The small molecule below binds the protein below.
Small molecule (SMILES): CC(=O)N[C@@H]1[C@@H](O)[C@H](O)[C@@H](CO)O[C@H]1O

Sequence of chain 1.A:
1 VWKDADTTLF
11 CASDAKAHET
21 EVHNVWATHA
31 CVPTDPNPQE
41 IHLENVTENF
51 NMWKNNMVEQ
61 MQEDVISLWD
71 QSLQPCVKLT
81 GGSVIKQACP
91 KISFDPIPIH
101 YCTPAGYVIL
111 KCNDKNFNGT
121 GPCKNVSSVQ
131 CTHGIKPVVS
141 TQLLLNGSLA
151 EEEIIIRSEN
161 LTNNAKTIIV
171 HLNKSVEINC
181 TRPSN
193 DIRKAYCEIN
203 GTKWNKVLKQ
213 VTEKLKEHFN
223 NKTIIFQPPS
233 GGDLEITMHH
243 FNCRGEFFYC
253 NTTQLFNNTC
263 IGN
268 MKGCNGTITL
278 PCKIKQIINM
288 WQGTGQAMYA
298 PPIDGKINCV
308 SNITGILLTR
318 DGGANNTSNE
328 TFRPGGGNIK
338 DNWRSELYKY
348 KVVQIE

Binding-site contacts:
Ligand atom O5 contacts residue ASN173 of chain 1.A at 2.4 Å (h-bond).
Ligand atom C7 contacts residue GLU152 of chain 1.A at 4.2 Å.
Ligand atom C7 contacts residue SO41 of chain 1.P at 3.8 Å.
Ligand atom C5 contacts residue ILE154 of chain 1.A at 4.0 Å (hydrophobic).
Ligand atom C1 contacts residue GLU152 of chain 1.A at 3.7 Å.
Ligand atom C4 contacts residue GLN212 of chain 1.A at 4.3 Å.
Ligand atom C6 contacts residue LYS216 of chain 1.A at 4.1 Å.
Ligand atom C2 contacts residue ASN173 of chain 1.A at 2.1 Å.
Ligand atom C5 contacts residue GLU153 of chain 1.A at 4.3 Å.
Ligand atom C1 contacts residue GLU153 of chain 1.A at 4.3 Å.
Ligand atom C1 contacts residue GLN212 of chain 1.A at 4.0 Å.
Ligand atom C6 contacts residue ILE154 of chain 1.A at 3.9 Å (hydrophobic).
Ligand atom O6 contacts residue ILE154 of chain 1.A at 3.2 Å (h-bond).
Ligand atom C6 contacts residue GLU153 of chain 1.A at 3.9 Å.
Ligand atom O5 contacts residue GLU152 of chain 1.A at 3.8 Å.
Ligand atom C4 contacts residue SO41 of chain 1.P at 4.3 Å.
Ligand atom C8 contacts residue ASN173 of chain 1.A at 3.6 Å.
Ligand atom C7 contacts residue ASN173 of chain 1.A at 2.9 Å.
Ligand atom C1 contacts residue ASN173 of chain 1.A at 1.4 Å.
Ligand atom C8 contacts residue GLU152 of chain 1.A at 3.9 Å.
Ligand atom N2 contacts residue SO41 of chain 1.P at 3.0 Å (h-bond).
Ligand atom C2 contacts residue GLU152 of chain 1.A at 3.8 Å.
Ligand atom O6 contacts residue LYS216 of chain 1.A at 3.4 Å.
Ligand atom O7 contacts residue ASN173 of chain 1.A at 3.3 Å (h-bond).
Ligand atom O3 contacts residue SO41 of chain 1.P at 2.7 Å (h-bond).
Ligand atom N2 contacts residue ASN173 of chain 1.A at 2.5 Å (h-bond).
Ligand atom C2 contacts residue SO41 of chain 1.P at 3.6 Å.
Ligand atom O7 contacts residue LYS174 of chain 1.A at 4.2 Å.
Ligand atom O7 contacts residue SO41 of chain 1.P at 4.0 Å.
Ligand atom C3 contacts residue ASN173 of chain 1.A at 3.5 Å.
Ligand atom O6 contacts residue GLU153 of chain 1.A at 3.9 Å.
Ligand atom C3 contacts residue GLN212 of chain 1.A at 3.9 Å.
Ligand atom O5 contacts residue GLU153 of chain 1.A at 3.4 Å.
Ligand atom O5 contacts residue ILE154 of chain 1.A at 3.1 Å (h-bond).
Ligand atom C5 contacts residue GLN212 of chain 1.A at 4.2 Å.
Ligand atom O4 contacts residue GLN212 of chain 1.A at 4.0 Å.
Ligand atom C3 contacts residue SO41 of chain 1.P at 3.0 Å.
Ligand atom C5 contacts residue ASN173 of chain 1.A at 3.6 Å.
Ligand atom C4 contacts residue ASN173 of chain 1.A at 4.0 Å.
Ligand atom C1 contacts residue ILE154 of chain 1.A at 4.0 Å (hydrophobic).